This protein binds this small molecule.
Small molecule (SMILES): CC1=C(O)C(=O)C[C@H](O)C1=O

Binding-site contacts:
Ligand atom C2 contacts residue LEU138 of chain 1.A at 3.3 Å (hydrophobic).
Ligand atom C1 contacts residue CA1 of chain 1.G at 4.5 Å.
Ligand atom C5 contacts residue LEU138 of chain 1.A at 3.5 Å (hydrophobic).
Ligand atom C1 contacts residue ALA116 of chain 1.A at 4.1 Å (hydrophobic).
Ligand atom O3 contacts residue CA1 of chain 1.G at 2.7 Å.
Ligand atom O2 contacts residue CA1 of chain 1.G at 2.3 Å.
Ligand atom C5 contacts residue CA1 of chain 1.F at 3.2 Å.
Ligand atom C3 contacts residue CYS115 of chain 1.A at 4.1 Å (hydrophobic).
Ligand atom C3 contacts residue LEU138 of chain 1.A at 3.5 Å (hydrophobic).
Ligand atom C2 contacts residue CA1 of chain 1.G at 3.3 Å.
Ligand atom C1 contacts residue LEU138 of chain 1.A at 4.4 Å (hydrophobic).
Ligand atom O4 contacts residue CA1 of chain 1.F at 2.4 Å.
Ligand atom O2 contacts residue CYS115 of chain 1.A at 3.0 Å (h-bond).
Ligand atom C6 contacts residue CYS115 of chain 1.A at 2.8 Å (hydrophobic).
Ligand atom C7 contacts residue ILE136 of chain 1.A at 4.3 Å (hydrophobic).
Ligand atom O1 contacts residue LYS137 of chain 1.A at 3.8 Å.
Ligand atom C4 contacts residue LEU138 of chain 1.A at 3.9 Å (hydrophobic).
Ligand atom C5 contacts residue CYS115 of chain 1.A at 4.0 Å (hydrophobic).
Ligand atom O3 contacts residue LEU138 of chain 1.A at 4.0 Å.
Ligand atom O2 contacts residue ARG120 of chain 1.A at 4.1 Å.
Ligand atom C7 contacts residue LYS137 of chain 1.A at 3.9 Å.
Ligand atom C6 contacts residue LEU138 of chain 1.A at 3.9 Å (hydrophobic).
Ligand atom C7 contacts residue LEU138 of chain 1.A at 4.0 Å (hydrophobic).
Ligand atom C1 contacts residue CYS115 of chain 1.A at 1.8 Å (hydrophobic).
Ligand atom C6 contacts residue CA1 of chain 1.F at 3.2 Å.
Ligand atom O2 contacts residue LEU138 of chain 1.A at 4.0 Å.
Ligand atom O2 contacts residue ALA116 of chain 1.A at 2.9 Å (h-bond).
Ligand atom O1 contacts residue LEU138 of chain 1.A at 2.9 Å (h-bond).
Ligand atom C2 contacts residue ALA116 of chain 1.A at 3.8 Å (hydrophobic).
Ligand atom O4 contacts residue LEU138 of chain 1.A at 3.8 Å.
Ligand atom C2 contacts residue CYS115 of chain 1.A at 2.8 Å (hydrophobic).
Ligand atom O4 contacts residue CYS115 of chain 1.A at 3.0 Å (h-bond).
Ligand atom O1 contacts residue CA1 of chain 1.F at 2.4 Å.
Ligand atom C3 contacts residue CA1 of chain 1.G at 3.4 Å.

Sequence of chain 1.A:
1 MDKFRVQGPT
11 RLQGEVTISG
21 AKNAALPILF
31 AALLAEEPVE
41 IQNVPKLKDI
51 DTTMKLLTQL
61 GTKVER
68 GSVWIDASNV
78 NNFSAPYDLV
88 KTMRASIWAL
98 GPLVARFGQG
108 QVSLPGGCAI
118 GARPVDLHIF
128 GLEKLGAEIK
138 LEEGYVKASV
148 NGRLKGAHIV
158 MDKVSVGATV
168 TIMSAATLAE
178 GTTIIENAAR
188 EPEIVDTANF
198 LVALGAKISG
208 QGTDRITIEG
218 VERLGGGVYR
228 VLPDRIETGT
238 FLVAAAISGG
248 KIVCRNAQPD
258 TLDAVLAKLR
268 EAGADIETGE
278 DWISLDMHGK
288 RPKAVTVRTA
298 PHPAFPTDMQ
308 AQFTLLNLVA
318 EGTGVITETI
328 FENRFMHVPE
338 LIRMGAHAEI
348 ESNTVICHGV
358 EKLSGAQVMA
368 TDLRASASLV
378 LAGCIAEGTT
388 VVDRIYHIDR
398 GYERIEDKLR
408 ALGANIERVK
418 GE